Sequence of chain 1.A:
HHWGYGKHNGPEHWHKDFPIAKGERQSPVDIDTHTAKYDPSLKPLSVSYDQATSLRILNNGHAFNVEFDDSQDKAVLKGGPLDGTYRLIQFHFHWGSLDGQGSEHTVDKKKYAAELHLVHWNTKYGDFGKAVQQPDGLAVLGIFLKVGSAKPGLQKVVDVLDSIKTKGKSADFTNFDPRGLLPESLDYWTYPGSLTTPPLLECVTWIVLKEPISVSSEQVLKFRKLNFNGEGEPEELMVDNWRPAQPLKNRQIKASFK

Binding-site contacts:
Ligand atom C2 contacts residue ILE21 of chain 1.A at 4.0 Å (hydrophobic).
Ligand atom N1 contacts residue PRO200 of chain 1.A at 2.8 Å (h-bond).
Ligand atom O3 contacts residue GLU203 of chain 1.A at 4.0 Å.
Ligand atom C6 contacts residue MBO1 of chain 1.E at 3.4 Å.
Ligand atom O4 contacts residue LEU202 of chain 1.A at 3.6 Å.
Ligand atom O3 contacts residue MBO1 of chain 1.E at 3.6 Å.
Ligand atom C4 contacts residue CYS204 of chain 1.A at 4.0 Å (hydrophobic).
Ligand atom S2 contacts residue PRO200 of chain 1.A at 4.1 Å.
Ligand atom C3 contacts residue MBO1 of chain 1.E at 3.7 Å.
Ligand atom F contacts residue GLN134 of chain 1.A at 3.1 Å.
Ligand atom N1 contacts residue PHE19 of chain 1.A at 3.6 Å.
Ligand atom O4 contacts residue ILE21 of chain 1.A at 3.8 Å.
Ligand atom O4 contacts residue GLU203 of chain 1.A at 2.8 Å (salt-bridge).
Ligand atom F contacts residue MBO1 of chain 1.E at 3.7 Å.
Ligand atom C7 contacts residue GLN134 of chain 1.A at 3.8 Å.
Ligand atom S1 contacts residue ILE21 of chain 1.A at 3.9 Å.
Ligand atom C4 contacts residue LEU202 of chain 1.A at 3.9 Å (hydrophobic).
Ligand atom O1 contacts residue PRO20 of chain 1.A at 3.3 Å (h-bond).
Ligand atom C8 contacts residue MBO1 of chain 1.E at 3.6 Å.
Ligand atom C5 contacts residue MBO1 of chain 1.E at 3.5 Å.
Ligand atom N5 contacts residue MBO1 of chain 1.E at 4.1 Å.
Ligand atom S1 contacts residue PRO200 of chain 1.A at 4.0 Å.
Ligand atom C5 contacts residue VAL133 of chain 1.A at 3.4 Å (hydrophobic).
Ligand atom N5 contacts residue GLN134 of chain 1.A at 3.0 Å.
Ligand atom S2 contacts residue LEU202 of chain 1.A at 3.6 Å.
Ligand atom F contacts residue CYS204 of chain 1.A at 3.8 Å.
Ligand atom O2 contacts residue PRO20 of chain 1.A at 3.9 Å.
Ligand atom O1 contacts residue ILE21 of chain 1.A at 3.1 Å (h-bond).
Ligand atom CL contacts residue MBO1 of chain 1.E at 3.5 Å.
Ligand atom C1 contacts residue ILE21 of chain 1.A at 4.0 Å (hydrophobic).
Ligand atom C4 contacts residue MBO1 of chain 1.E at 3.4 Å.
Ligand atom S2 contacts residue ILE21 of chain 1.A at 3.2 Å.
Ligand atom C5 contacts residue GLN134 of chain 1.A at 3.8 Å.
Ligand atom S3 contacts residue GLU203 of chain 1.A at 4.1 Å.
Ligand atom O3 contacts residue ILE21 of chain 1.A at 4.1 Å.
Ligand atom C7 contacts residue MBO1 of chain 1.E at 3.5 Å.
Ligand atom F contacts residue VAL133 of chain 1.A at 2.2 Å.
Ligand atom O1 contacts residue PRO200 of chain 1.A at 4.1 Å.
Ligand atom O1 contacts residue PHE19 of chain 1.A at 3.3 Å.
Ligand atom N4 contacts residue ILE21 of chain 1.A at 3.6 Å.

This small molecule binds to this protein.
Small molecule (SMILES): Nc1c(F)cc(S(=O)(=O)Nc2nnc(S(N)(=O)=O)s2)cc1Cl